A protein and the small-molecule ligand that binds it are described below.
Small molecule (SMILES): CC[C@H](C)[C@H](NC(=O)[C@H](CO)NC(=O)[C@H](C)NC(=O)[C@H](C)NC(=O)[C@H](CC(N)=O)NC(=O)[C@H](CCC(N)=O)NC(=O)[C@H](CC(C)C)NC(=O)[C@H](C)NC(=O)[C@@H](N)CO)C(=O)N[C@@H](C)C(=O)O

Binding-site contacts:
Ligand atom N contacts residue GLU63 of chain 2.A at 3.0 Å (salt-bridge).
Ligand atom CA contacts residue HIS155 of chain 2.A at 3.2 Å.
Ligand atom C contacts residue TRP147 of chain 2.A at 3.2 Å (hydrophobic).
Ligand atom O contacts residue LYS146 of chain 2.A at 3.2 Å (salt-bridge).
Ligand atom N contacts residue TYR156 of chain 2.A at 2.6 Å (h-bond).
Ligand atom OD1 contacts residue GLN97 of chain 2.A at 3.4 Å (h-bond).
Ligand atom CD1 contacts residue TYR159 of chain 2.A at 3.2 Å (hydrophobic).
Ligand atom N contacts residue LYS66 of chain 2.A at 3.3 Å (salt-bridge).
Ligand atom OG contacts residue GLU163 of chain 2.A at 2.4 Å (salt-bridge).
Ligand atom O contacts residue TYR159 of chain 2.A at 2.9 Å (h-bond).
Ligand atom O contacts residue TRP147 of chain 2.A at 3.0 Å (h-bond).
Ligand atom O contacts residue GLN70 of chain 2.A at 3.2 Å (h-bond).
Ligand atom CB contacts residue TYR156 of chain 2.A at 3.0 Å (hydrophobic).
Ligand atom CB contacts residue GLU63 of chain 2.A at 3.2 Å.
Ligand atom CB contacts residue SER77 of chain 2.A at 3.3 Å.
Ligand atom CB contacts residue LYS66 of chain 2.A at 3.0 Å.
Ligand atom C contacts residue TRP147 of chain 2.A at 3.2 Å (hydrophobic).
Ligand atom ND2 contacts residue TRP73 of chain 2.A at 3.2 Å.
Ligand atom O contacts residue TRP147 of chain 2.A at 2.5 Å (h-bond).
Ligand atom ND2 contacts residue GLN97 of chain 2.A at 2.7 Å (h-bond).
Ligand atom OXT contacts residue ASN80 of chain 2.A at 3.3 Å (h-bond).
Ligand atom CB contacts residue TYR159 of chain 2.A at 3.1 Å (hydrophobic).
Ligand atom CB contacts residue TRP147 of chain 2.A at 3.3 Å (hydrophobic).
Ligand atom N contacts residue SER77 of chain 2.A at 3.2 Å (h-bond).
Ligand atom OD1 contacts residue GLN70 of chain 2.A at 2.6 Å (h-bond).
Ligand atom O contacts residue TYR84 of chain 2.A at 2.8 Å (h-bond).
Ligand atom CB contacts residue SER150 of chain 2.A at 3.3 Å.
Ligand atom N contacts residue GLN70 of chain 2.A at 3.3 Å (h-bond).
Ligand atom O contacts residue LYS66 of chain 2.A at 2.9 Å.
Ligand atom CA contacts residue TYR156 of chain 2.A at 3.3 Å (hydrophobic).
Ligand atom CB contacts residue ALA152 of chain 2.A at 3.3 Å (hydrophobic).
Ligand atom O contacts residue HIS155 of chain 2.A at 2.8 Å (h-bond).
Ligand atom OG contacts residue SER150 of chain 2.A at 2.3 Å (h-bond).
Ligand atom OG contacts residue LYS66 of chain 2.A at 3.4 Å (salt-bridge).
Ligand atom CG2 contacts residue TRP73 of chain 2.A at 3.3 Å (hydrophobic).
Ligand atom N contacts residue TYR171 of chain 2.A at 2.8 Å (h-bond).
Ligand atom CA contacts residue GLU63 of chain 2.A at 2.8 Å.
Ligand atom O contacts residue TRP73 of chain 2.A at 3.1 Å (h-bond).
Ligand atom O contacts residue THR143 of chain 2.A at 2.8 Å (h-bond).
Ligand atom N contacts residue HIS155 of chain 2.A at 3.2 Å.

Sequence of chain 2.A:
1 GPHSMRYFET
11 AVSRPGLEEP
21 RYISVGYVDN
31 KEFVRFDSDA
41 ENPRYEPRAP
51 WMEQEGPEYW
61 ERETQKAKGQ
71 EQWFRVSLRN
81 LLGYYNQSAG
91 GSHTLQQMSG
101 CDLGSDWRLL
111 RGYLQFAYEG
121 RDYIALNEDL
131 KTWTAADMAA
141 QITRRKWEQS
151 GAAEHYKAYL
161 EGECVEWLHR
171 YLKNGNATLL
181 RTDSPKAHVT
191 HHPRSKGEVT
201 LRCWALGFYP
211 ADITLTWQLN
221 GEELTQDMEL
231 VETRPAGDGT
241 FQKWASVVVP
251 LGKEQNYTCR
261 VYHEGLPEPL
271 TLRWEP